Binding-site contacts:
Ligand atom O01 contacts residue GLY39 of chain 1.A at 3.5 Å.
Ligand atom C06 contacts residue ARG154 of chain 1.A at 3.7 Å.
Ligand atom C02 contacts residue PHE198 of chain 1.A at 3.9 Å (hydrophobic).
Ligand atom C04 contacts residue SER96 of chain 1.A at 3.7 Å.
Ligand atom C02 contacts residue ASP78 of chain 1.A at 3.4 Å.
Ligand atom C05 contacts residue ARG154 of chain 1.A at 4.0 Å.
Ligand atom C04 contacts residue PHE198 of chain 1.A at 4.0 Å (hydrophobic).
Ligand atom C03 contacts residue SER96 of chain 1.A at 3.7 Å.
Ligand atom O07 contacts residue MET177 of chain 1.A at 3.5 Å.
Ligand atom O09 contacts residue ASN151 of chain 1.A at 3.0 Å (h-bond).
Ligand atom O01 contacts residue ASP78 of chain 1.A at 2.9 Å (salt-bridge).
Ligand atom O09 contacts residue SER96 of chain 1.A at 3.7 Å.
Ligand atom O09 contacts residue ASN215 of chain 1.A at 2.7 Å (h-bond).
Ligand atom C05 contacts residue ASN215 of chain 1.A at 3.6 Å.
Ligand atom O08 contacts residue ARG175 of chain 1.A at 2.7 Å (salt-bridge).
Ligand atom O11 contacts residue ASP78 of chain 1.A at 2.6 Å (salt-bridge).
Ligand atom O08 contacts residue ARG154 of chain 1.A at 2.9 Å (salt-bridge).
Ligand atom O10 contacts residue ASN151 of chain 1.A at 3.2 Å (h-bond).
Ligand atom C06 contacts residue ASN215 of chain 1.A at 3.9 Å.
Ligand atom O11 contacts residue PHE242 of chain 1.A at 3.9 Å.
Ligand atom O09 contacts residue ARG154 of chain 1.A at 3.1 Å (salt-bridge).
Ligand atom O09 contacts residue MET177 of chain 1.A at 3.9 Å.
Ligand atom O08 contacts residue PHE198 of chain 1.A at 3.8 Å.
Ligand atom O08 contacts residue MET177 of chain 1.A at 3.7 Å.
Ligand atom O10 contacts residue LEU40 of chain 1.A at 3.8 Å.
Ligand atom C05 contacts residue SER96 of chain 1.A at 3.3 Å.
Ligand atom C03 contacts residue ASP78 of chain 1.A at 3.3 Å.
Ligand atom O07 contacts residue ARG175 of chain 1.A at 2.9 Å (salt-bridge).
Ligand atom O10 contacts residue PHE242 of chain 1.A at 3.5 Å.
Ligand atom C06 contacts residue MET177 of chain 1.A at 3.5 Å (hydrophobic).
Ligand atom O11 contacts residue SER96 of chain 1.A at 2.8 Å (h-bond).
Ligand atom C06 contacts residue ARG175 of chain 1.A at 3.6 Å.
Ligand atom C04 contacts residue ASN151 of chain 1.A at 3.9 Å.
Ligand atom O08 contacts residue ASN215 of chain 1.A at 3.0 Å (h-bond).
Ligand atom C05 contacts residue ASN151 of chain 1.A at 3.6 Å.
Ligand atom C06 contacts residue PHE198 of chain 1.A at 3.8 Å (hydrophobic).
Ligand atom C03 contacts residue PHE198 of chain 1.A at 4.0 Å (hydrophobic).
Ligand atom O10 contacts residue SER96 of chain 1.A at 3.5 Å (h-bond).
Ligand atom C05 contacts residue MET177 of chain 1.A at 3.7 Å (hydrophobic).
Ligand atom O07 contacts residue PHE198 of chain 1.A at 3.7 Å.

Sequence of chain 1.A:
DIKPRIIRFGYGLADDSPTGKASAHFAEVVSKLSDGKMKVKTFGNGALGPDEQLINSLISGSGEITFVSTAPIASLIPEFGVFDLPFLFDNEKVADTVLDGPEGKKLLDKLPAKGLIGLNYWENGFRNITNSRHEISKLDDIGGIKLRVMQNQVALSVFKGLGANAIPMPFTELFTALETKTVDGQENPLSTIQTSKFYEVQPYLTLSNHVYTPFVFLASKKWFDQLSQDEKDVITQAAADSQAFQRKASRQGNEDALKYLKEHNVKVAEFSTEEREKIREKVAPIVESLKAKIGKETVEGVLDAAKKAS

The protein below binds the small molecule below.
Small molecule (SMILES): O=C(O)[C@H](O)[C@@H](O)[C@H](O)CO